Binding-site contacts:
Ligand atom C5 contacts residue ASN12 of chain 14.L at 4.0 Å.
Ligand atom C7 contacts residue ASN12 of chain 14.L at 3.9 Å.
Ligand atom C1 contacts residue ASN12 of chain 14.L at 2.1 Å.
Ligand atom C2 contacts residue ASN12 of chain 14.L at 3.2 Å.
Ligand atom O7 contacts residue ASN12 of chain 14.L at 3.7 Å.
Ligand atom N2 contacts residue ASN12 of chain 14.L at 3.8 Å.
Ligand atom O5 contacts residue ASN12 of chain 14.L at 2.6 Å (h-bond).

A protein and the small-molecule ligand that binds it are described below.
Small molecule (SMILES): CC(=O)N[C@H]1[C@H](O[C@H]2[C@H](O)[C@@H](NC(C)=O)CO[C@@H]2CO)O[C@H](CO)[C@@H](O)[C@@H]1O

Sequence of chain 14.L:
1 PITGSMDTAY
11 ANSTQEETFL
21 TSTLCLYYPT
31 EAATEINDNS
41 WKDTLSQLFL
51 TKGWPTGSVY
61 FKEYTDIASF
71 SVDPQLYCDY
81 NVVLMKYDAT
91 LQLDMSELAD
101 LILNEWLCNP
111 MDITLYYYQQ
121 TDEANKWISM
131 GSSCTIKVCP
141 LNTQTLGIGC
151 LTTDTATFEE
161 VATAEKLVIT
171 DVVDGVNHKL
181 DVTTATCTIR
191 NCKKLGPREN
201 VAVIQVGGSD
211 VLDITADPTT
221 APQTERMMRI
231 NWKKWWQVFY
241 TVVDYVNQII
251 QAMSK